Sequence of chain 1.C:
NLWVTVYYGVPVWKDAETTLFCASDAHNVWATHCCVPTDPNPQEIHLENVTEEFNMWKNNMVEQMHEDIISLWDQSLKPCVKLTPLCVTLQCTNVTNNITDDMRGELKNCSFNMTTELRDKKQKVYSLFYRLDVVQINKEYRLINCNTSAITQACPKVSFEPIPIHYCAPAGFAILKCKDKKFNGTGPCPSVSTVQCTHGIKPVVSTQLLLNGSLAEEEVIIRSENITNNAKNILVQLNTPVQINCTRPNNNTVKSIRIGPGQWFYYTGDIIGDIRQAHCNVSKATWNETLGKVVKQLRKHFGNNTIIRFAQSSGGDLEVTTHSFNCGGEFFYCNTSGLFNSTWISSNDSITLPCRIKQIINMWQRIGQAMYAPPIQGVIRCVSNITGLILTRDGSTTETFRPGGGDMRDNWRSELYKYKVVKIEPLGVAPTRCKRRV

This small molecule binds to this protein.
Small molecule (SMILES): CC(=O)N[C@H]1[C@H](O[C@H]2[C@H](O)[C@@H](NC(C)=O)CO[C@@H]2CO)O[C@H](CO)[C@@H](O)[C@@H]1O

Binding-site contacts:
Ligand atom C7 contacts residue ASN292 of chain 1.C at 3.1 Å.
Ligand atom C1 contacts residue ASN292 of chain 1.C at 1.4 Å.
Ligand atom N2 contacts residue ASN292 of chain 1.C at 2.9 Å (h-bond).
Ligand atom C8 contacts residue SER408 of chain 1.C at 4.4 Å.
Ligand atom C8 contacts residue ASN328 of chain 1.C at 3.8 Å.
Ligand atom C8 contacts residue VAL329 of chain 1.C at 4.0 Å (hydrophobic).
Ligand atom O5 contacts residue ASN292 of chain 1.C at 2.3 Å (h-bond).
Ligand atom C1 contacts residue GLN290 of chain 1.C at 3.5 Å.
Ligand atom C3 contacts residue GLN290 of chain 1.C at 4.3 Å.
Ligand atom C5 contacts residue ARG439 of chain 1.C at 4.0 Å.
Ligand atom C6 contacts residue ARG439 of chain 1.C at 3.6 Å.
Ligand atom O7 contacts residue NAG1 of chain 1.P at 4.0 Å.
Ligand atom C3 contacts residue ASN292 of chain 1.C at 3.8 Å.
Ligand atom C5 contacts residue ASN292 of chain 1.C at 3.6 Å.
Ligand atom O5 contacts residue ARG439 of chain 1.C at 3.1 Å (salt-bridge).
Ligand atom O7 contacts residue ASN292 of chain 1.C at 2.7 Å (h-bond).
Ligand atom O5 contacts residue GLN290 of chain 1.C at 3.9 Å.
Ligand atom C8 contacts residue SER330 of chain 1.C at 3.5 Å.
Ligand atom C2 contacts residue GLN290 of chain 1.C at 4.4 Å.
Ligand atom C4 contacts residue ASN292 of chain 1.C at 4.2 Å.
Ligand atom O6 contacts residue ARG439 of chain 1.C at 2.9 Å (salt-bridge).
Ligand atom O6 contacts residue ASN406 of chain 1.C at 4.0 Å.
Ligand atom C7 contacts residue ASN328 of chain 1.C at 4.0 Å.
Ligand atom O7 contacts residue ASN328 of chain 1.C at 3.4 Å.
Ligand atom C5 contacts residue GLN290 of chain 1.C at 3.8 Å.
Ligand atom C6 contacts residue ASN406 of chain 1.C at 4.0 Å.
Ligand atom C1 contacts residue ARG439 of chain 1.C at 4.1 Å.
Ligand atom C2 contacts residue ASN292 of chain 1.C at 2.4 Å.